Sequence of chain 1.W:
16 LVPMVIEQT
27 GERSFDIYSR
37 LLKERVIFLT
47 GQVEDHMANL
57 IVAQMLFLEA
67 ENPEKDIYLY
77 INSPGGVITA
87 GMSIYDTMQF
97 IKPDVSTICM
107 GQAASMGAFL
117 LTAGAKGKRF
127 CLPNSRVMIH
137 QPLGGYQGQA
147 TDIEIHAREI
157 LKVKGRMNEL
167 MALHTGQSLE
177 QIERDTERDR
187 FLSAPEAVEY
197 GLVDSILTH

Sequence of chain 1.V:
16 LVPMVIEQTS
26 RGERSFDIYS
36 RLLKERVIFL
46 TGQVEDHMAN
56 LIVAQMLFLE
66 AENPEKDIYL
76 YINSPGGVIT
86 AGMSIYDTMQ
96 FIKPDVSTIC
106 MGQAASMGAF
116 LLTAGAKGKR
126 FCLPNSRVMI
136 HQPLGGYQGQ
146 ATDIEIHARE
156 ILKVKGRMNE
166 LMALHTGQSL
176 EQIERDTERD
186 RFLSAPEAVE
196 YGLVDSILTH

The small molecule below binds the protein below.
Small molecule (SMILES): C/C=C/C=C/C=C/C(=O)N[C@@H](Cc1ccccc1)C(=O)N[C@H]1COC(=O)[C@@H]2C[C@@H](C)CN2C(=O)[C@H](C)NC(=O)[C@H](C)N(C)C(=O)[C@@H]2CCCN2C1=O

Binding-site contacts:
Ligand atom C7 contacts residue LEU37 of chain 1.V at 3.8 Å (hydrophobic).
Ligand atom C8 contacts residue GLU40 of chain 1.V at 3.5 Å.
Ligand atom C1 contacts residue TYR76 of chain 1.V at 3.5 Å (hydrophobic).
Ligand atom C7 contacts residue ALA66 of chain 1.W at 3.8 Å (hydrophobic).
Ligand atom CA contacts residue PHE96 of chain 1.W at 3.8 Å (hydrophobic).
Ligand atom CA contacts residue TYR74 of chain 1.V at 3.7 Å (hydrophobic).
Ligand atom CE1 contacts residue THR93 of chain 1.W at 3.6 Å.
Ligand atom CB contacts residue LEU203 of chain 1.V at 3.3 Å (hydrophobic).
Ligand atom CD2 contacts residue TYR76 of chain 1.V at 3.7 Å (hydrophobic).
Ligand atom N contacts residue TYR76 of chain 1.V at 2.9 Å (h-bond).
Ligand atom CD contacts residue TYR76 of chain 1.V at 3.2 Å (hydrophobic).
Ligand atom CZ contacts residue THR93 of chain 1.W at 3.3 Å.
Ligand atom C2 contacts residue LEU62 of chain 1.W at 3.5 Å (hydrophobic).
Ligand atom CG contacts residue LEU203 of chain 1.V at 3.6 Å (hydrophobic).
Ligand atom N contacts residue PHE96 of chain 1.W at 3.7 Å.
Ligand atom C7 contacts residue GLU40 of chain 1.V at 3.8 Å.
Ligand atom CE contacts residue GLU40 of chain 1.V at 3.4 Å.
Ligand atom CZ contacts residue LEU128 of chain 1.V at 3.8 Å (hydrophobic).
Ligand atom CB contacts residue TYR74 of chain 1.V at 3.6 Å (hydrophobic).
Ligand atom O contacts residue TYR76 of chain 1.V at 2.6 Å (h-bond).
Ligand atom C1 contacts residue LEU62 of chain 1.W at 3.7 Å (hydrophobic).
Ligand atom C5 contacts residue ALA66 of chain 1.W at 3.6 Å (hydrophobic).
Ligand atom CD1 contacts residue LEU203 of chain 1.V at 3.7 Å (hydrophobic).
Ligand atom C6 contacts residue LEU37 of chain 1.V at 3.5 Å (hydrophobic).
Ligand atom N contacts residue TYR76 of chain 1.V at 3.8 Å.
Ligand atom O11 contacts residue LEU62 of chain 1.W at 3.7 Å.
Ligand atom CB contacts residue ILE104 of chain 1.V at 3.6 Å (hydrophobic).
Ligand atom C2 contacts residue TYR76 of chain 1.V at 3.8 Å (hydrophobic).
Ligand atom C6 contacts residue GLU40 of chain 1.V at 3.6 Å.
Ligand atom CA contacts residue TYR74 of chain 1.V at 3.3 Å (hydrophobic).
Ligand atom O contacts residue TYR74 of chain 1.V at 3.5 Å.
Ligand atom C8 contacts residue ARG36 of chain 1.V at 3.3 Å.
Ligand atom CE2 contacts residue MET106 of chain 1.V at 3.7 Å (hydrophobic).
Ligand atom N contacts residue TYR74 of chain 1.V at 3.5 Å.
Ligand atom C contacts residue TYR76 of chain 1.V at 3.7 Å (hydrophobic).
Ligand atom O contacts residue PHE96 of chain 1.W at 3.8 Å.
Ligand atom C contacts residue TYR74 of chain 1.V at 3.2 Å (hydrophobic).
Ligand atom CE contacts residue VAL42 of chain 1.V at 3.8 Å (hydrophobic).
Ligand atom C contacts residue PHE96 of chain 1.W at 3.6 Å (hydrophobic).
Ligand atom CD1 contacts residue PHE96 of chain 1.W at 3.6 Å (hydrophobic).